A protein and the small-molecule ligand that binds it are described below.
Small molecule (SMILES): O=C(NC1CCCC1)C(=O)[C@H](C[C@@H]1CCNC1=O)NC(=O)[C@@H]1[C@H]2CCC[C@H]2CN1C(=O)[C@@H](NC(=O)C(F)(F)F)C1CCCCC1

Sequence of chain 1.B:
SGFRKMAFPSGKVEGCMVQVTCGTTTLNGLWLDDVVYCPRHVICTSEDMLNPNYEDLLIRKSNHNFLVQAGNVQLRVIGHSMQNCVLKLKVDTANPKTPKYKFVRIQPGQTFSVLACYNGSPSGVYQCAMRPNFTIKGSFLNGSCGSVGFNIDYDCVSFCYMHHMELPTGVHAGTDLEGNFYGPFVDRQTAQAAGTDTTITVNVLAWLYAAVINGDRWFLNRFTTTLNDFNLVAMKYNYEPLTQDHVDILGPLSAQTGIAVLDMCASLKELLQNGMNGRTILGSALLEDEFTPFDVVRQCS

Binding-site contacts:
Ligand atom O4 contacts residue GLU166 of chain 1.B at 2.9 Å (salt-bridge).
Ligand atom N2 contacts residue CYS145 of chain 1.B at 3.6 Å.
Ligand atom N1 contacts residue GLU166 of chain 1.B at 3.4 Å (salt-bridge).
Ligand atom C2 contacts residue ASN142 of chain 1.B at 3.5 Å.
Ligand atom N3 contacts residue HIS164 of chain 1.B at 2.7 Å (h-bond).
Ligand atom C4 contacts residue HIS163 of chain 1.B at 3.6 Å.
Ligand atom O5 contacts residue GLN189 of chain 1.B at 3.5 Å.
Ligand atom N1 contacts residue SER1 of chain 1.A at 3.5 Å (h-bond).
Ligand atom F2 contacts residue MET165 of chain 1.B at 3.4 Å.
Ligand atom C8 contacts residue CYS145 of chain 1.B at 2.7 Å (hydrophobic).
Ligand atom F3 contacts residue THR190 of chain 1.B at 2.9 Å.
Ligand atom O1 contacts residue HIS163 of chain 1.B at 2.5 Å (h-bond).
Ligand atom C7 contacts residue CYS145 of chain 1.B at 1.8 Å (hydrophobic).
Ligand atom F3 contacts residue GLN192 of chain 1.B at 2.9 Å.
Ligand atom F3 contacts residue MET165 of chain 1.B at 3.3 Å.
Ligand atom C10 contacts residue HIS164 of chain 1.B at 3.4 Å.
Ligand atom O6 contacts residue HIS41 of chain 1.B at 2.5 Å (h-bond).
Ligand atom O1 contacts residue PHE140 of chain 1.B at 3.4 Å.
Ligand atom F2 contacts residue GLU166 of chain 1.B at 3.1 Å.
Ligand atom C29 contacts residue ASN142 of chain 1.B at 3.4 Å.
Ligand atom O4 contacts residue MET165 of chain 1.B at 3.4 Å.
Ligand atom C9 contacts residue HIS164 of chain 1.B at 3.5 Å.
Ligand atom C29 contacts residue GLY143 of chain 1.B at 3.3 Å.
Ligand atom C6 contacts residue CYS145 of chain 1.B at 2.6 Å (hydrophobic).
Ligand atom O1 contacts residue HIS172 of chain 1.B at 3.6 Å.
Ligand atom O2 contacts residue SER144 of chain 1.B at 3.3 Å (h-bond).
Ligand atom C19 contacts residue GLU166 of chain 1.B at 3.5 Å.
Ligand atom N5 contacts residue GLU166 of chain 1.B at 2.8 Å (salt-bridge).
Ligand atom C26 contacts residue THR26 of chain 1.B at 3.1 Å.
Ligand atom F1 contacts residue THR190 of chain 1.B at 3.3 Å.
Ligand atom O2 contacts residue CYS145 of chain 1.B at 3.0 Å (h-bond).
Ligand atom O2 contacts residue GLY143 of chain 1.B at 2.9 Å (h-bond).
Ligand atom F2 contacts residue LEU167 of chain 1.B at 3.3 Å.
Ligand atom C18 contacts residue GLU166 of chain 1.B at 3.5 Å.
Ligand atom C25 contacts residue GLY143 of chain 1.B at 3.5 Å.
Ligand atom C14 contacts residue ARG188 of chain 1.B at 3.6 Å.
Ligand atom O6 contacts residue CYS145 of chain 1.B at 2.5 Å (h-bond).
Ligand atom N1 contacts residue PHE140 of chain 1.B at 3.1 Å (h-bond).
Ligand atom C5 contacts residue CYS145 of chain 1.B at 2.9 Å (hydrophobic).
Ligand atom N3 contacts residue CYS145 of chain 1.B at 3.1 Å (h-bond).

Sequence of chain 1.A:
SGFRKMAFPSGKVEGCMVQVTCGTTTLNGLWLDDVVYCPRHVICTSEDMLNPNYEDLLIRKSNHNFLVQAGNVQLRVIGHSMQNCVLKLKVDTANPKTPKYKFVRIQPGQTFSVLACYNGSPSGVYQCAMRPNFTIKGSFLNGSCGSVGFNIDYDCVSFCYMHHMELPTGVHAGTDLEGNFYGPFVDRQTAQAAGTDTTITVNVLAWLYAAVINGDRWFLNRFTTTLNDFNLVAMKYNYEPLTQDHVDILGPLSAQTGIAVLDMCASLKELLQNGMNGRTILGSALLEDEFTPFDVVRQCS